This small molecule binds to this protein.
Small molecule (SMILES): CC(=O)N[C@H]1[C@H](O[C@H]2[C@H](O)[C@@H](NC(C)=O)CO[C@@H]2CO)O[C@H](CO)[C@@H](O)[C@@H]1O

Binding-site contacts:
Ligand atom C1 contacts residue SER184 of chain 1.C at 3.8 Å.
Ligand atom N2 contacts residue ASN131 of chain 1.C at 2.9 Å (h-bond).
Ligand atom C2 contacts residue ASN131 of chain 1.C at 2.5 Å.
Ligand atom O7 contacts residue SER151 of chain 1.C at 3.8 Å.
Ligand atom C1 contacts residue ASN131 of chain 1.C at 1.5 Å.
Ligand atom O6 contacts residue SER184 of chain 1.C at 3.5 Å (h-bond).
Ligand atom C5 contacts residue SER184 of chain 1.C at 4.0 Å.
Ligand atom C6 contacts residue SER184 of chain 1.C at 4.0 Å.
Ligand atom C3 contacts residue ASN131 of chain 1.C at 3.9 Å.
Ligand atom O5 contacts residue SER184 of chain 1.C at 3.2 Å (h-bond).
Ligand atom O7 contacts residue ASN131 of chain 1.C at 3.3 Å (h-bond).
Ligand atom C8 contacts residue SER151 of chain 1.C at 4.0 Å.
Ligand atom O5 contacts residue ASN131 of chain 1.C at 2.5 Å (h-bond).
Ligand atom C8 contacts residue ASN131 of chain 1.C at 4.1 Å.
Ligand atom C5 contacts residue ASN131 of chain 1.C at 3.8 Å.
Ligand atom C7 contacts residue ASN131 of chain 1.C at 3.3 Å.
Ligand atom C4 contacts residue ASN131 of chain 1.C at 4.3 Å.

Sequence of chain 1.C:
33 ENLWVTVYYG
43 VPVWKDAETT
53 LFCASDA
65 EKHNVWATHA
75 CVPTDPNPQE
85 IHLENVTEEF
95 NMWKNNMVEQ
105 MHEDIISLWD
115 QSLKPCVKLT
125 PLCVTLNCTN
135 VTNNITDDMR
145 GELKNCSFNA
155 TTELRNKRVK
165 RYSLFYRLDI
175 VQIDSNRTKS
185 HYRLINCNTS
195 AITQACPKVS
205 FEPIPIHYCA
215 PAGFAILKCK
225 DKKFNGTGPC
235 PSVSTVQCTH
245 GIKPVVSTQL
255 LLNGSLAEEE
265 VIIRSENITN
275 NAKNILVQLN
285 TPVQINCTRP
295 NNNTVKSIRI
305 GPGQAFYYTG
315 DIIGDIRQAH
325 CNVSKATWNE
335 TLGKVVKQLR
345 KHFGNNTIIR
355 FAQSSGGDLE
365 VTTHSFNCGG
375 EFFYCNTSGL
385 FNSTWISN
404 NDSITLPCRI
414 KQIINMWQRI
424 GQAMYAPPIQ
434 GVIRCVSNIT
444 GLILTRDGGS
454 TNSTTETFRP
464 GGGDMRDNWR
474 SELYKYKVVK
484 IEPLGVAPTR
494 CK